Sequence of chain 1.A:
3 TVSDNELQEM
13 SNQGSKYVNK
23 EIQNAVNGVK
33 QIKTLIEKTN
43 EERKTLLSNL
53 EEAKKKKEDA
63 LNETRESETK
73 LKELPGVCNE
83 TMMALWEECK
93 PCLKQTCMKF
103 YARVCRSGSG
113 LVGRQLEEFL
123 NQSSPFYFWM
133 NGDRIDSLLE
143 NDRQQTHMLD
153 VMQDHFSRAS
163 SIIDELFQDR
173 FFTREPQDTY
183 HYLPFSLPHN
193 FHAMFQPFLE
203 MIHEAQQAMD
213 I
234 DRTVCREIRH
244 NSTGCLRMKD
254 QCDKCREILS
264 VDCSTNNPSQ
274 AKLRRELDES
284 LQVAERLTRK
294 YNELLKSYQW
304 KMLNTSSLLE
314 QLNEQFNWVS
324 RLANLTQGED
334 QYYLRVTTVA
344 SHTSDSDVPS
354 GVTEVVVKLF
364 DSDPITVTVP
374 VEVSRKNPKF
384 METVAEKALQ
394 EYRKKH

This small molecule binds to this protein.
Small molecule (SMILES): CC(=O)N[C@@H]1[C@@H](O)[C@H](O)[C@@H](CO)O[C@H]1O

Binding-site contacts:
Ligand atom C4 contacts residue ASN307 of chain 1.A at 4.2 Å.
Ligand atom C7 contacts residue TRP303 of chain 1.A at 4.2 Å (hydrophobic).
Ligand atom C3 contacts residue TRP303 of chain 1.A at 3.9 Å (hydrophobic).
Ligand atom C5 contacts residue TRP303 of chain 1.A at 4.1 Å (hydrophobic).
Ligand atom C4 contacts residue TRP303 of chain 1.A at 3.9 Å (hydrophobic).
Ligand atom O5 contacts residue ASN307 of chain 1.A at 2.3 Å (h-bond).
Ligand atom O7 contacts residue TRP303 of chain 1.A at 3.5 Å.
Ligand atom O3 contacts residue TRP303 of chain 1.A at 3.4 Å.
Ligand atom C1 contacts residue TRP303 of chain 1.A at 4.1 Å (hydrophobic).
Ligand atom N2 contacts residue ASN307 of chain 1.A at 3.0 Å (h-bond).
Ligand atom O7 contacts residue LEU306 of chain 1.A at 3.5 Å.
Ligand atom O6 contacts residue ASN307 of chain 1.A at 4.4 Å.
Ligand atom C7 contacts residue ASN307 of chain 1.A at 3.4 Å.
Ligand atom C2 contacts residue ASN307 of chain 1.A at 2.5 Å.
Ligand atom O6 contacts residue SER300 of chain 1.A at 4.3 Å.
Ligand atom C5 contacts residue ASN307 of chain 1.A at 3.6 Å.
Ligand atom C8 contacts residue ASN307 of chain 1.A at 4.2 Å.
Ligand atom N2 contacts residue TRP303 of chain 1.A at 4.3 Å.
Ligand atom O7 contacts residue ASN307 of chain 1.A at 3.4 Å (h-bond).
Ligand atom C2 contacts residue TRP303 of chain 1.A at 3.6 Å (hydrophobic).
Ligand atom O6 contacts residue LYS304 of chain 1.A at 3.8 Å.
Ligand atom C6 contacts residue TRP303 of chain 1.A at 4.0 Å (hydrophobic).
Ligand atom O5 contacts residue TRP303 of chain 1.A at 3.6 Å.
Ligand atom O6 contacts residue TRP303 of chain 1.A at 3.5 Å.
Ligand atom C8 contacts residue SER310 of chain 1.A at 4.3 Å.
Ligand atom C1 contacts residue ASN307 of chain 1.A at 1.4 Å.
Ligand atom C3 contacts residue ASN307 of chain 1.A at 3.8 Å.